Sequence of chain 1.A:
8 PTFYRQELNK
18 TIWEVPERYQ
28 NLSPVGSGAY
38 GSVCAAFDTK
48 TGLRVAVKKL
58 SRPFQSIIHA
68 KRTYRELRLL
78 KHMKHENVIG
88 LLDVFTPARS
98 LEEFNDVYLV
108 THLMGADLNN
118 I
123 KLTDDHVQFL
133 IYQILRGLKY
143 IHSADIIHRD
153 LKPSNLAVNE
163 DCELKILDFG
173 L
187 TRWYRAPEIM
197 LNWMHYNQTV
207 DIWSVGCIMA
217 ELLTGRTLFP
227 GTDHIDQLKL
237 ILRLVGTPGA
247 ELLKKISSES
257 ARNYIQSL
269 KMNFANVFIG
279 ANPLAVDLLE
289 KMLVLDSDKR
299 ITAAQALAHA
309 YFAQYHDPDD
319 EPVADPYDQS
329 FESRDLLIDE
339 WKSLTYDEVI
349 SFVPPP

This small molecule binds to this protein.
Small molecule (SMILES): O=c1ncn2nc(Sc3ccc(F)cc3F)ccc2c1-c1c(Cl)cccc1Cl

Binding-site contacts:
Ligand atom F27 contacts residue ALA53 of chain 1.A at 3.5 Å.
Ligand atom C7 contacts residue LEU169 of chain 1.A at 3.8 Å (hydrophobic).
Ligand atom C23 contacts residue ALA53 of chain 1.A at 3.6 Å (hydrophobic).
Ligand atom F27 contacts residue VAL54 of chain 1.A at 3.7 Å.
Ligand atom F27 contacts residue LYS55 of chain 1.A at 3.5 Å.
Ligand atom F27 contacts residue VAL40 of chain 1.A at 3.2 Å.
Ligand atom N25 contacts residue LEU169 of chain 1.A at 3.5 Å.
Ligand atom C20 contacts residue MET111 of chain 1.A at 3.6 Å (hydrophobic).
Ligand atom C2 contacts residue THR108 of chain 1.A at 3.5 Å.
Ligand atom CL14 contacts residue LEU110 of chain 1.A at 3.7 Å.
Ligand atom CL14 contacts residue VAL32 of chain 1.A at 3.8 Å.
Ligand atom C28 contacts residue THR108 of chain 1.A at 3.4 Å.
Ligand atom C17 contacts residue ALA113 of chain 1.A at 3.5 Å (hydrophobic).
Ligand atom C16 contacts residue ALA113 of chain 1.A at 3.8 Å (hydrophobic).
Ligand atom C23 contacts residue THR108 of chain 1.A at 3.8 Å.
Ligand atom N24 contacts residue ALA53 of chain 1.A at 3.8 Å.
Ligand atom F1 contacts residue LEU106 of chain 1.A at 3.3 Å.
Ligand atom C3 contacts residue ILE86 of chain 1.A at 3.9 Å (hydrophobic).
Ligand atom C13 contacts residue VAL32 of chain 1.A at 3.8 Å (hydrophobic).
Ligand atom F1 contacts residue THR108 of chain 1.A at 3.3 Å.
Ligand atom C26 contacts residue LYS55 of chain 1.A at 3.5 Å.
Ligand atom O21 contacts residue ALA113 of chain 1.A at 3.9 Å.
Ligand atom N22 contacts residue MET111 of chain 1.A at 3.5 Å (h-bond).
Ligand atom C3 contacts residue LEU77 of chain 1.A at 3.7 Å (hydrophobic).
Ligand atom CL19 contacts residue ASP114 of chain 1.A at 3.6 Å.
Ligand atom C28 contacts residue LEU106 of chain 1.A at 3.4 Å (hydrophobic).
Ligand atom C15 contacts residue VAL32 of chain 1.A at 3.5 Å (hydrophobic).
Ligand atom N22 contacts residue HIS109 of chain 1.A at 3.9 Å.
Ligand atom O21 contacts residue MET111 of chain 1.A at 3.0 Å (h-bond).
Ligand atom N24 contacts residue LEU169 of chain 1.A at 3.9 Å.
Ligand atom C2 contacts residue LEU106 of chain 1.A at 3.8 Å (hydrophobic).
Ligand atom F1 contacts residue VAL107 of chain 1.A at 3.1 Å.
Ligand atom CL19 contacts residue LEU169 of chain 1.A at 3.5 Å.
Ligand atom C17 contacts residue ASP114 of chain 1.A at 3.4 Å.
Ligand atom C18 contacts residue ALA113 of chain 1.A at 3.8 Å (hydrophobic).
Ligand atom C28 contacts residue ALA53 of chain 1.A at 3.4 Å (hydrophobic).
Ligand atom O21 contacts residue GLY112 of chain 1.A at 2.7 Å (h-bond).
Ligand atom CL19 contacts residue ALA113 of chain 1.A at 3.8 Å.
Ligand atom CL19 contacts residue ALA159 of chain 1.A at 3.9 Å.
Ligand atom F1 contacts residue LEU88 of chain 1.A at 3.2 Å.